Binding-site contacts:
Ligand atom O4' contacts residue ASP184 of chain 2.J at 3.6 Å.
Ligand atom C4 contacts residue LEU185 of chain 2.J at 3.5 Å (hydrophobic).
Ligand atom N3 contacts residue ASP131 of chain 2.J at 3.7 Å.
Ligand atom C5' contacts residue ASP184 of chain 2.J at 3.2 Å.
Ligand atom C1' contacts residue ASP131 of chain 2.J at 2.9 Å.
Ligand atom O4' contacts residue GLY108 of chain 2.J at 3.5 Å.
Ligand atom S5' contacts residue GLU111 of chain 2.J at 3.4 Å (salt-bridge).
Ligand atom N6 contacts residue ILE193 of chain 2.J at 2.9 Å (h-bond).
Ligand atom N3 contacts residue ILE132 of chain 2.J at 3.2 Å (h-bond).
Ligand atom C2 contacts residue GLY164 of chain 2.J at 3.4 Å.
Ligand atom CS contacts residue GLU111 of chain 2.J at 3.3 Å.
Ligand atom C2 contacts residue ILE132 of chain 2.J at 3.3 Å (hydrophobic).
Ligand atom C8 contacts residue ILE193 of chain 2.J at 3.6 Å (hydrophobic).
Ligand atom C3' contacts residue LEU72 of chain 2.J at 3.7 Å (hydrophobic).
Ligand atom C4' contacts residue ASP131 of chain 2.J at 3.3 Å.
Ligand atom S5' contacts residue ASP184 of chain 2.J at 3.6 Å.
Ligand atom N6 contacts residue ASP163 of chain 2.J at 3.1 Å (salt-bridge).
Ligand atom N6 contacts residue LEU197 of chain 2.J at 3.4 Å.
Ligand atom O4' contacts residue ASP131 of chain 2.J at 3.5 Å (salt-bridge).
Ligand atom N9 contacts residue LEU185 of chain 2.J at 3.6 Å.
Ligand atom O2' contacts residue ASP131 of chain 2.J at 2.7 Å (salt-bridge).
Ligand atom O4' contacts residue LEU185 of chain 2.J at 3.6 Å.
Ligand atom C4' contacts residue ASP184 of chain 2.J at 3.7 Å.
Ligand atom N1 contacts residue GLY164 of chain 2.J at 2.8 Å (h-bond).
Ligand atom C2' contacts residue ASP131 of chain 2.J at 3.4 Å.
Ligand atom C3' contacts residue ASP131 of chain 2.J at 3.4 Å.
Ligand atom C4 contacts residue ILE132 of chain 2.J at 3.6 Å (hydrophobic).
Ligand atom C5 contacts residue LEU185 of chain 2.J at 3.6 Å (hydrophobic).
Ligand atom N7 contacts residue ALA194 of chain 2.J at 3.7 Å.
Ligand atom CS contacts residue GLN77 of chain 2.J at 3.7 Å.
Ligand atom S5' contacts residue GLY110 of chain 2.J at 3.7 Å.
Ligand atom N7 contacts residue ILE193 of chain 2.J at 3.7 Å.
Ligand atom N1 contacts residue ASP163 of chain 2.J at 3.5 Å (salt-bridge).
Ligand atom O2' contacts residue GLN56 of chain 2.J at 3.1 Å (h-bond).
Ligand atom O3' contacts residue VAL136 of chain 2.J at 3.5 Å.
Ligand atom CS contacts residue LEU70 of chain 2.J at 3.6 Å (hydrophobic).
Ligand atom O3' contacts residue GLY110 of chain 2.J at 3.8 Å.
Ligand atom O2' contacts residue ASP133 of chain 2.J at 3.7 Å.
Ligand atom O3' contacts residue ASP131 of chain 2.J at 3.0 Å (salt-bridge).
Ligand atom C8 contacts residue THR186 of chain 2.J at 3.4 Å.

This small molecule binds to this protein.
Small molecule (SMILES): CSC[C@H]1O[C@@H](n2cnc3c(N)ncnc32)[C@H](O)[C@@H]1O

Sequence of chain 2.J:
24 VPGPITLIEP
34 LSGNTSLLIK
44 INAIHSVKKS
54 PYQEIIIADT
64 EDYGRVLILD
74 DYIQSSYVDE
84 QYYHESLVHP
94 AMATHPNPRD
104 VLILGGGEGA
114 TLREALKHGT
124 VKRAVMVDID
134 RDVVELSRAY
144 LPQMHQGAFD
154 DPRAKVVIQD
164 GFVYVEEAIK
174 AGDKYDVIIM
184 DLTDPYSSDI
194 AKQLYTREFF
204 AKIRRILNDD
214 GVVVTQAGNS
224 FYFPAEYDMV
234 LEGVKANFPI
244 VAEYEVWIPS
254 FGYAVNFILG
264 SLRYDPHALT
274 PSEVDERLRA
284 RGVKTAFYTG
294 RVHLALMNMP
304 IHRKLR